Binding-site contacts:
Ligand atom C2 contacts residue ASP69 of chain 1.B at 3.6 Å.
Ligand atom C2 contacts residue THR138 of chain 1.B at 3.6 Å.
Ligand atom C11 contacts residue GLU46 of chain 1.B at 3.6 Å.
Ligand atom N22 contacts residue PRO75 of chain 1.B at 3.7 Å.
Ligand atom C18 contacts residue ARG72 of chain 1.B at 3.4 Å.
Ligand atom C13 contacts residue ARG72 of chain 1.B at 3.7 Å.
Ligand atom N6 contacts residue SER43 of chain 1.B at 3.9 Å.
Ligand atom C4 contacts residue ILE74 of chain 1.B at 3.8 Å (hydrophobic).
Ligand atom C16 contacts residue ILE74 of chain 1.B at 3.9 Å (hydrophobic).
Ligand atom CL3 contacts residue ASN42 of chain 1.B at 3.5 Å.
Ligand atom C1 contacts residue SER43 of chain 1.B at 3.4 Å.
Ligand atom N14 contacts residue PRO75 of chain 1.B at 3.7 Å.
Ligand atom C1 contacts residue THR138 of chain 1.B at 3.9 Å.
Ligand atom C18 contacts residue PRO75 of chain 1.B at 3.8 Å (hydrophobic).
Ligand atom C16 contacts residue GLY73 of chain 1.B at 3.5 Å.
Ligand atom C2 contacts residue SER43 of chain 1.B at 3.9 Å.
Ligand atom C4 contacts residue ASN42 of chain 1.B at 3.5 Å.
Ligand atom O25 contacts residue ARG72 of chain 1.B at 3.6 Å.
Ligand atom C3 contacts residue ASN42 of chain 1.B at 3.5 Å.
Ligand atom C1 contacts residue ASP69 of chain 1.B at 3.6 Å.
Ligand atom CL3 contacts residue ILE140 of chain 1.B at 3.6 Å.
Ligand atom C15 contacts residue ARG72 of chain 1.B at 3.8 Å.
Ligand atom C15 contacts residue GLY73 of chain 1.B at 3.5 Å.
Ligand atom C5 contacts residue ASN42 of chain 1.B at 3.8 Å.
Ligand atom C24 contacts residue ARG109 of chain 1.B at 3.5 Å.
Ligand atom CL2 contacts residue ASN42 of chain 1.B at 3.9 Å.
Ligand atom O25 contacts residue ARG109 of chain 1.B at 2.8 Å (salt-bridge).
Ligand atom CL2 contacts residue ILE74 of chain 1.B at 3.5 Å.
Ligand atom N14 contacts residue ARG72 of chain 1.B at 3.8 Å.
Ligand atom C21 contacts residue PRO75 of chain 1.B at 3.9 Å (hydrophobic).
Ligand atom C24 contacts residue ARG72 of chain 1.B at 3.8 Å.
Ligand atom C17 contacts residue ARG72 of chain 1.B at 3.8 Å.
Ligand atom N6 contacts residue ASP69 of chain 1.B at 2.9 Å (salt-bridge).
Ligand atom C18 contacts residue ARG109 of chain 1.B at 3.8 Å.
Ligand atom N6 contacts residue THR138 of chain 1.B at 3.7 Å.
Ligand atom C19 contacts residue ARG72 of chain 1.B at 3.5 Å.
Ligand atom C15 contacts residue GLU46 of chain 1.B at 3.7 Å.
Ligand atom O9 contacts residue GLU46 of chain 1.B at 3.5 Å.
Ligand atom C17 contacts residue PRO75 of chain 1.B at 3.7 Å (hydrophobic).
Ligand atom O9 contacts residue ASP69 of chain 1.B at 3.6 Å.

The protein below binds the small molecule below.
Small molecule (SMILES): Cc1[nH]c(C(=O)NC2CCN(c3cc(C(N)=O)cc(Cl)n3)CC2)c(Cl)c1Cl

Sequence of chain 1.B:
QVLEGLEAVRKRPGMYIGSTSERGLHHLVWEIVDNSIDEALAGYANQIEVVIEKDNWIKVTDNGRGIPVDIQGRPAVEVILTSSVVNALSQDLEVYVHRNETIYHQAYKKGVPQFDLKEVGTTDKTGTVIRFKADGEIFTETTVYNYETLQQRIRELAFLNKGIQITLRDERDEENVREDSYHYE